Binding-site contacts:
Ligand atom C7 contacts residue ILE104 of chain 1.A at 3.9 Å (hydrophobic).
Ligand atom N6 contacts residue ILE104 of chain 1.A at 3.8 Å.
Ligand atom O19 contacts residue LYS49 of chain 1.A at 2.8 Å (salt-bridge).
Ligand atom O28 contacts residue ILE104 of chain 1.A at 3.9 Å.
Ligand atom C2 contacts residue LEU50 of chain 1.A at 3.7 Å (hydrophobic).
Ligand atom N6 contacts residue VAL45 of chain 1.A at 4.0 Å.
Ligand atom C11 contacts residue TRP39 of chain 1.A at 3.7 Å (hydrophobic).
Ligand atom C5 contacts residue PRO40 of chain 1.A at 4.0 Å (hydrophobic).
Ligand atom C27 contacts residue ASN98 of chain 1.A at 3.7 Å.
Ligand atom S18 contacts residue LYS49 of chain 1.A at 4.0 Å.
Ligand atom N10 contacts residue LEU50 of chain 1.A at 4.0 Å.
Ligand atom C17 contacts residue TRP39 of chain 1.A at 3.9 Å (hydrophobic).
Ligand atom C12 contacts residue TRP39 of chain 1.A at 3.9 Å (hydrophobic).
Ligand atom C26 contacts residue VAL45 of chain 1.A at 3.7 Å (hydrophobic).
Ligand atom C12 contacts residue LEU50 of chain 1.A at 3.6 Å (hydrophobic).
Ligand atom N10 contacts residue TRP39 of chain 1.A at 4.0 Å.
Ligand atom C16 contacts residue TRP39 of chain 1.A at 3.8 Å (hydrophobic).
Ligand atom C8 contacts residue PRO40 of chain 1.A at 3.9 Å (hydrophobic).
Ligand atom C26 contacts residue PHE41 of chain 1.A at 3.7 Å (hydrophobic).
Ligand atom O20 contacts residue LYS49 of chain 1.A at 4.0 Å.
Ligand atom C29 contacts residue TYR55 of chain 1.A at 3.9 Å (hydrophobic).
Ligand atom C5 contacts residue VAL45 of chain 1.A at 3.6 Å (hydrophobic).
Ligand atom C16 contacts residue LEU50 of chain 1.A at 3.7 Å (hydrophobic).
Ligand atom C29 contacts residue LEU52 of chain 1.A at 3.8 Å (hydrophobic).
Ligand atom C8 contacts residue LEU50 of chain 1.A at 4.1 Å (hydrophobic).
Ligand atom C13 contacts residue LEU50 of chain 1.A at 3.7 Å (hydrophobic).
Ligand atom N6 contacts residue PRO40 of chain 1.A at 3.0 Å (h-bond).
Ligand atom C5 contacts residue ILE104 of chain 1.A at 3.7 Å (hydrophobic).
Ligand atom O9 contacts residue PRO40 of chain 1.A at 3.5 Å (h-bond).
Ligand atom C15 contacts residue LEU50 of chain 1.A at 3.8 Å (hydrophobic).
Ligand atom C4 contacts residue ILE104 of chain 1.A at 3.8 Å (hydrophobic).
Ligand atom C3 contacts residue ILE104 of chain 1.A at 4.0 Å (hydrophobic).
Ligand atom C29 contacts residue ASN98 of chain 1.A at 4.0 Å.
Ligand atom C4 contacts residue VAL45 of chain 1.A at 4.0 Å (hydrophobic).
Ligand atom O28 contacts residue ASN98 of chain 1.A at 2.8 Å (h-bond).
Ligand atom C22 contacts residue GLN43 of chain 1.A at 3.7 Å.
Ligand atom C14 contacts residue LEU50 of chain 1.A at 3.8 Å (hydrophobic).
Ligand atom C7 contacts residue PRO40 of chain 1.A at 3.9 Å (hydrophobic).
Ligand atom C11 contacts residue LEU50 of chain 1.A at 3.6 Å (hydrophobic).
Ligand atom C29 contacts residue TYR97 of chain 1.A at 3.7 Å (hydrophobic).

The protein below binds the small molecule below.
Small molecule (SMILES): CCc1c(C(=O)Nc2cc(S(=O)(=O)NC)ccc2C)[nH]c(C)c1C(C)=O

Sequence of chain 1.A:
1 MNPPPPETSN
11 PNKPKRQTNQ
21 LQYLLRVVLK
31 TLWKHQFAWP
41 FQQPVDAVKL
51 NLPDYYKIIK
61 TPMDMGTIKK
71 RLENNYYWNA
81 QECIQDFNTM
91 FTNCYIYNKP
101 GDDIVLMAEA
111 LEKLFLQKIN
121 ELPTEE